Sequence of chain 1.D:
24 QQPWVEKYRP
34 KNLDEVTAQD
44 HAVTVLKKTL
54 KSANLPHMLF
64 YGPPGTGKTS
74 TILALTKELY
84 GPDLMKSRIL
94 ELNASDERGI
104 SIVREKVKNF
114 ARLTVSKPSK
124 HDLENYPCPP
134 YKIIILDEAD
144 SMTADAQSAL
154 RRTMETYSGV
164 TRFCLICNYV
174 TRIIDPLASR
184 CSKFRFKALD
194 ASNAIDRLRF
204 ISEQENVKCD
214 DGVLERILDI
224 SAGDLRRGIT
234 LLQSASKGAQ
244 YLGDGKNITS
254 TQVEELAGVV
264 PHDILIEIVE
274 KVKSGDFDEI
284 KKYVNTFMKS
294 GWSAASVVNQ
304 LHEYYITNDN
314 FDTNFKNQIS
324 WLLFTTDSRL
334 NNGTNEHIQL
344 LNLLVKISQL

Sequence of chain 1.E:
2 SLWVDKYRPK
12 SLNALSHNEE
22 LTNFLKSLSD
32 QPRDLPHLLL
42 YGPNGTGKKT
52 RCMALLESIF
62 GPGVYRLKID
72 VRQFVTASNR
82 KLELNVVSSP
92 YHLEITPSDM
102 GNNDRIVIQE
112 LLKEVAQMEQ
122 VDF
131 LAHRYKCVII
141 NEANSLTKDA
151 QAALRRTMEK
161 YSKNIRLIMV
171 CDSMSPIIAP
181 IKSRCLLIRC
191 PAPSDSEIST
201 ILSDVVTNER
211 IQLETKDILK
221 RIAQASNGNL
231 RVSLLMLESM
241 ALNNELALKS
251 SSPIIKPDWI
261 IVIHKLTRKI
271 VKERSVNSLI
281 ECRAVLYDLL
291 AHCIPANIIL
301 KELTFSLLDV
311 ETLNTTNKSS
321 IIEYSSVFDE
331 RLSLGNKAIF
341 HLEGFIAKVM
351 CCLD

A protein and the small-molecule ligand that binds it are described below.
Small molecule (SMILES): Nc1ncnc2c1ncn2[C@@H]1O[C@H](COP(=O)(O)OP(=O)(O)OP(O)(O)=S)[C@@H](O)[C@H]1O

Binding-site contacts:
Ligand atom S1G contacts residue ASN171 of chain 1.D at 3.0 Å (h-bond).
Ligand atom PG contacts residue MG1 of chain 1.S at 3.4 Å.
Ligand atom O1B contacts residue GLY70 of chain 1.D at 2.8 Å (h-bond).
Ligand atom S1G contacts residue ARG155 of chain 1.E at 3.0 Å (salt-bridge).
Ligand atom C5' contacts residue ARG229 of chain 1.D at 3.5 Å.
Ligand atom O2B contacts residue MG1 of chain 1.S at 2.3 Å.
Ligand atom PA contacts residue SER73 of chain 1.D at 3.4 Å.
Ligand atom O2' contacts residue ARG32 of chain 1.D at 3.4 Å.
Ligand atom O2B contacts residue THR72 of chain 1.D at 2.5 Å (h-bond).
Ligand atom PG contacts residue ARG184 of chain 1.E at 3.5 Å.
Ligand atom O1A contacts residue THR72 of chain 1.D at 3.4 Å (h-bond).
Ligand atom O3' contacts residue VAL28 of chain 1.D at 2.4 Å (h-bond).
Ligand atom O1B contacts residue LYS71 of chain 1.D at 3.2 Å (salt-bridge).
Ligand atom O1A contacts residue SER73 of chain 1.D at 2.9 Å (h-bond).
Ligand atom N7 contacts residue LEU192 of chain 1.D at 3.4 Å.
Ligand atom O3B contacts residue GLY68 of chain 1.D at 2.9 Å (h-bond).
Ligand atom O2G contacts residue ARG229 of chain 1.D at 2.9 Å (salt-bridge).
Ligand atom N7 contacts residue THR69 of chain 1.D at 3.0 Å (h-bond).
Ligand atom PG contacts residue ARG229 of chain 1.D at 3.4 Å.
Ligand atom O2A contacts residue GLU159 of chain 1.E at 3.0 Å (salt-bridge).
Ligand atom O2' contacts residue TYR31 of chain 1.D at 3.3 Å (h-bond).
Ligand atom PG contacts residue ARG155 of chain 1.E at 3.2 Å.
Ligand atom N1 contacts residue THR40 of chain 1.D at 3.3 Å (h-bond).
Ligand atom O3G contacts residue MG1 of chain 1.S at 2.1 Å.
Ligand atom O3G contacts residue ARG155 of chain 1.E at 3.3 Å (salt-bridge).
Ligand atom C4 contacts residue LEU228 of chain 1.D at 3.5 Å (hydrophobic).
Ligand atom O1A contacts residue GLY70 of chain 1.D at 3.3 Å.
Ligand atom O5' contacts residue SER73 of chain 1.D at 3.3 Å (h-bond).
Ligand atom N7 contacts residue GLY70 of chain 1.D at 3.4 Å (h-bond).
Ligand atom O3G contacts residue ARG184 of chain 1.E at 2.7 Å (salt-bridge).
Ligand atom O2G contacts residue ARG184 of chain 1.E at 2.6 Å (salt-bridge).
Ligand atom O3B contacts residue ARG229 of chain 1.D at 3.0 Å (salt-bridge).
Ligand atom C3' contacts residue VAL28 of chain 1.D at 3.4 Å (hydrophobic).
Ligand atom O1B contacts residue THR69 of chain 1.D at 3.1 Å (h-bond).
Ligand atom O2A contacts residue ARG32 of chain 1.D at 2.8 Å (salt-bridge).
Ligand atom N6 contacts residue THR40 of chain 1.D at 2.8 Å (h-bond).
Ligand atom N1 contacts residue GLU38 of chain 1.D at 3.4 Å (salt-bridge).
Ligand atom O2G contacts residue ARG155 of chain 1.E at 3.0 Å (salt-bridge).
Ligand atom O3A contacts residue ARG229 of chain 1.D at 3.3 Å (salt-bridge).
Ligand atom O2' contacts residue PRO33 of chain 1.D at 3.2 Å.